This small molecule binds to this protein.
Small molecule (SMILES): OC[C@H]1O[C@H](O[C@H]2[C@H](O)[C@@H](O)[C@@H](O)O[C@@H]2CO)[C@H](O)[C@@H](O)[C@@H]1O

Binding-site contacts:
Ligand atom C5 contacts residue ASN76 of chain 1.A at 4.3 Å.
Ligand atom C4 contacts residue ASP349 of chain 1.E at 4.3 Å.
Ligand atom C3 contacts residue ASP349 of chain 1.E at 3.1 Å.
Ligand atom O3 contacts residue GLC1 of chain 1.J at 4.2 Å.
Ligand atom O6 contacts residue VAL78 of chain 1.A at 3.4 Å.
Ligand atom C1 contacts residue SER74 of chain 1.A at 3.8 Å.
Ligand atom C6 contacts residue VAL78 of chain 1.A at 4.3 Å (hydrophobic).
Ligand atom C2 contacts residue GLU440 of chain 1.E at 3.5 Å.
Ligand atom O3 contacts residue ASP349 of chain 1.E at 2.5 Å (salt-bridge).
Ligand atom O1 contacts residue LYS373 of chain 1.E at 3.2 Å (salt-bridge).
Ligand atom O2 contacts residue ASP349 of chain 1.E at 3.8 Å.
Ligand atom C6 contacts residue SER74 of chain 1.A at 3.7 Å.
Ligand atom O2 contacts residue LEU401 of chain 1.E at 4.0 Å.
Ligand atom C5 contacts residue GLC1 of chain 1.J at 3.5 Å.
Ligand atom O6 contacts residue PRO123 of chain 1.A at 4.2 Å.
Ligand atom O2 contacts residue GLU440 of chain 1.E at 2.6 Å (salt-bridge).
Ligand atom C3 contacts residue GLU440 of chain 1.E at 3.7 Å.
Ligand atom C5 contacts residue GLC2 of chain 1.J at 4.2 Å.
Ligand atom C3 contacts residue LYS373 of chain 1.E at 4.2 Å.
Ligand atom O2 contacts residue LYS373 of chain 1.E at 3.4 Å (salt-bridge).
Ligand atom O4 contacts residue VAL78 of chain 1.A at 4.2 Å.
Ligand atom C3 contacts residue GLC1 of chain 1.J at 4.0 Å.
Ligand atom O4 contacts residue ASP349 of chain 1.E at 4.2 Å.
Ligand atom O4 contacts residue GLC1 of chain 1.J at 2.9 Å (h-bond).
Ligand atom C2 contacts residue LYS373 of chain 1.E at 4.2 Å.
Ligand atom C6 contacts residue ASN76 of chain 1.A at 3.4 Å.
Ligand atom O6 contacts residue GLC2 of chain 1.J at 3.9 Å.
Ligand atom C2 contacts residue ASP349 of chain 1.E at 4.2 Å.
Ligand atom C4 contacts residue GLC1 of chain 1.J at 3.7 Å.
Ligand atom C5 contacts residue SER74 of chain 1.A at 4.2 Å.
Ligand atom O5 contacts residue SER74 of chain 1.A at 3.4 Å.
Ligand atom O2 contacts residue THR442 of chain 1.E at 4.1 Å.
Ligand atom O1 contacts residue GLC2 of chain 1.J at 3.1 Å (h-bond).
Ligand atom C6 contacts residue GLC1 of chain 1.J at 3.8 Å.
Ligand atom C1 contacts residue LYS373 of chain 1.E at 4.3 Å.
Ligand atom O3 contacts residue GLU440 of chain 1.E at 2.9 Å (salt-bridge).
Ligand atom C2 contacts residue ARG399 of chain 1.E at 4.3 Å.
Ligand atom O6 contacts residue ASN76 of chain 1.A at 3.0 Å (h-bond).
Ligand atom O5 contacts residue ASN76 of chain 1.A at 3.4 Å (h-bond).
Ligand atom C4 contacts residue VAL78 of chain 1.A at 3.9 Å (hydrophobic).

Sequence of chain 1.E:
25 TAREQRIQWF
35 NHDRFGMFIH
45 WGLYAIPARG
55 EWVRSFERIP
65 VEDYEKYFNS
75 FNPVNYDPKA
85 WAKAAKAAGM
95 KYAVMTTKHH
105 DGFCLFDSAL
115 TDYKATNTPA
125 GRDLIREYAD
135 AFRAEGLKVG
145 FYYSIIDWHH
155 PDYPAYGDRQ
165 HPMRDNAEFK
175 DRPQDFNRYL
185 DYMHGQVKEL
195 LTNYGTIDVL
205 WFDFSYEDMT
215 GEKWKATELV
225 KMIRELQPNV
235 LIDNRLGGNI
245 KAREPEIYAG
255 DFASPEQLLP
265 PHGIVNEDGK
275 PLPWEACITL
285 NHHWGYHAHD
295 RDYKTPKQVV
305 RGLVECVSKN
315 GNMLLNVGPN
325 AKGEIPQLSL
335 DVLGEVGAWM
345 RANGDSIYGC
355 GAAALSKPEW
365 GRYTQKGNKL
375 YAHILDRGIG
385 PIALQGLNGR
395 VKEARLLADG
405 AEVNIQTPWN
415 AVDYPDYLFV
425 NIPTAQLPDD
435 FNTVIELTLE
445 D

Sequence of chain 1.A:
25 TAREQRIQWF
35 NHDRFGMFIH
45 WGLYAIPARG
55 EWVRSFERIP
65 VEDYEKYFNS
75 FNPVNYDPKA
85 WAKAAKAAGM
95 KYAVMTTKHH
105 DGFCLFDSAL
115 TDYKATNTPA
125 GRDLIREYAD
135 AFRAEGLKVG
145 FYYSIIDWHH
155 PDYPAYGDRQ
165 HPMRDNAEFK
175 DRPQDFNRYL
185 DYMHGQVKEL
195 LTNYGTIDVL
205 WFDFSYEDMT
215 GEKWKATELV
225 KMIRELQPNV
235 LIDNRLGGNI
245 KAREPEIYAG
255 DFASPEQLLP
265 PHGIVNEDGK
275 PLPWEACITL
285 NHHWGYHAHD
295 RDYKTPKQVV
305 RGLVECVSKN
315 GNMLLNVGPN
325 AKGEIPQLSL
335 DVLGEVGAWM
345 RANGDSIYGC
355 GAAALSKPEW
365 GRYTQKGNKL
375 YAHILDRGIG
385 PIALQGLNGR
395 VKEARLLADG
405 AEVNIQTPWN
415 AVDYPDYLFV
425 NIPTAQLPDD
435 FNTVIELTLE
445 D